Binding-site contacts:
Ligand atom C4 contacts residue PHE29 of chain 1.C at 3.6 Å (hydrophobic).
Ligand atom O6 contacts residue SER159 of chain 1.C at 3.4 Å (h-bond).
Ligand atom O2A contacts residue TYR33 of chain 1.C at 3.5 Å.
Ligand atom O3A contacts residue GLY16 of chain 1.C at 3.0 Å (h-bond).
Ligand atom O2' contacts residue PHE29 of chain 1.C at 3.6 Å.
Ligand atom O2G contacts residue THR36 of chain 1.C at 3.6 Å.
Ligand atom C3B contacts residue ALA14 of chain 1.C at 3.5 Å (hydrophobic).
Ligand atom N2 contacts residue ASP119 of chain 1.C at 3.0 Å (salt-bridge).
Ligand atom O2G contacts residue PRO35 of chain 1.C at 3.1 Å.
Ligand atom O6 contacts residue LEU161 of chain 1.C at 3.2 Å (h-bond).
Ligand atom O1A contacts residue GLY16 of chain 1.C at 3.4 Å.
Ligand atom N1 contacts residue LEU161 of chain 1.C at 3.6 Å.
Ligand atom PB contacts residue MG1 of chain 1.X at 3.2 Å.
Ligand atom O6 contacts residue ALA160 of chain 1.C at 3.0 Å (h-bond).
Ligand atom N2 contacts residue LEU120 of chain 1.C at 3.6 Å.
Ligand atom N1 contacts residue ASP119 of chain 1.C at 2.9 Å (salt-bridge).
Ligand atom C3B contacts residue MG1 of chain 1.X at 3.5 Å.
Ligand atom O1A contacts residue THR18 of chain 1.C at 3.2 Å (h-bond).
Ligand atom O1A contacts residue CYS19 of chain 1.C at 2.9 Å (h-bond).
Ligand atom O1G contacts residue MG1 of chain 1.X at 2.0 Å.
Ligand atom PB contacts residue LYS17 of chain 1.C at 3.5 Å.
Ligand atom O3G contacts residue LYS17 of chain 1.C at 2.8 Å (salt-bridge).
Ligand atom O3G contacts residue GLY61 of chain 1.C at 2.8 Å (h-bond).
Ligand atom O1G contacts residue THR36 of chain 1.C at 2.7 Å (h-bond).
Ligand atom O6 contacts residue ASP119 of chain 1.C at 3.6 Å (salt-bridge).
Ligand atom O1B contacts residue VAL15 of chain 1.C at 3.4 Å.
Ligand atom O1G contacts residue PRO35 of chain 1.C at 3.7 Å.
Ligand atom N7 contacts residue CYS19 of chain 1.C at 3.6 Å.
Ligand atom O3A contacts residue LYS17 of chain 1.C at 3.5 Å (salt-bridge).
Ligand atom O1B contacts residue GLY16 of chain 1.C at 3.1 Å (h-bond).
Ligand atom C5' contacts residue ALA14 of chain 1.C at 3.6 Å (hydrophobic).
Ligand atom O1B contacts residue LYS17 of chain 1.C at 2.9 Å (salt-bridge).
Ligand atom C6 contacts residue ASP119 of chain 1.C at 3.6 Å.
Ligand atom PG contacts residue MG1 of chain 1.X at 3.2 Å.
Ligand atom O2B contacts residue MG1 of chain 1.X at 1.9 Å.
Ligand atom C8 contacts residue CYS19 of chain 1.C at 3.5 Å (hydrophobic).
Ligand atom O3' contacts residue TYR33 of chain 1.C at 3.4 Å.
Ligand atom O2B contacts residue LYS17 of chain 1.C at 3.6 Å.
Ligand atom O4' contacts residue LYS117 of chain 1.C at 3.0 Å (salt-bridge).
Ligand atom O2B contacts residue THR18 of chain 1.C at 2.9 Å (h-bond).

This small molecule binds to this protein.
Small molecule (SMILES): Nc1nc2c(ncn2[C@@H]2O[C@H](CO[P](=O)(O)O[P](=O)(O)CP(=O)(O)O)[C@@H](O)[C@H]2O)c(=O)[nH]1

Sequence of chain 1.C:
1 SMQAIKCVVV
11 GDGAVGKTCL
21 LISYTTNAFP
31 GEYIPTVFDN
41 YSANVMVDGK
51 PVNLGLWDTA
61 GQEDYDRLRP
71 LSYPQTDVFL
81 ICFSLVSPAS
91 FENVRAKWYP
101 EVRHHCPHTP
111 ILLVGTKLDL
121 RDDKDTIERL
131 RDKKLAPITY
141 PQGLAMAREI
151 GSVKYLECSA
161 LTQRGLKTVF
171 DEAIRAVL